Sequence of chain 1.A:
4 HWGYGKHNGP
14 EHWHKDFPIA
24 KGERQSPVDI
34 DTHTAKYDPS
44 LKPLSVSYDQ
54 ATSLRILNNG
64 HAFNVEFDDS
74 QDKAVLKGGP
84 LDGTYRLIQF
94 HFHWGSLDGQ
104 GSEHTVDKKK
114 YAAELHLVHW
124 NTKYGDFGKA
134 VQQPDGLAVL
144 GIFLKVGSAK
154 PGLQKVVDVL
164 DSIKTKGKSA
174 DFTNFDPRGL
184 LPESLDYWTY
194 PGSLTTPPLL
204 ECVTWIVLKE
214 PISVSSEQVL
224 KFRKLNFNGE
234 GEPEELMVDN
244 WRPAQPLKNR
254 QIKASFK

Binding-site contacts:
Ligand atom O2 contacts residue HIS94 of chain 1.A at 3.3 Å (h-bond).
Ligand atom OAM contacts residue LEU197 of chain 1.A at 3.1 Å.
Ligand atom C2 contacts residue HIS94 of chain 1.A at 3.5 Å.
Ligand atom OAE contacts residue HIS119 of chain 1.A at 3.8 Å.
Ligand atom NAJ contacts residue ZN1 of chain 1.B at 2.1 Å.
Ligand atom C3 contacts residue THR199 of chain 1.A at 3.6 Å.
Ligand atom O6 contacts residue VAL121 of chain 1.A at 3.8 Å.
Ligand atom O5 contacts residue LEU197 of chain 1.A at 3.3 Å.
Ligand atom SAI contacts residue ZN1 of chain 1.B at 3.2 Å.
Ligand atom O2 contacts residue HIS96 of chain 1.A at 4.2 Å.
Ligand atom OAM contacts residue SER196 of chain 1.A at 4.3 Å.
Ligand atom O2 contacts residue THR199 of chain 1.A at 3.4 Å (h-bond).
Ligand atom SAI contacts residue HIS94 of chain 1.A at 3.9 Å.
Ligand atom NAJ contacts residue GLU106 of chain 1.A at 4.1 Å.
Ligand atom C6 contacts residue PHE130 of chain 1.A at 3.6 Å (hydrophobic).
Ligand atom NAJ contacts residue HIS94 of chain 1.A at 3.4 Å (h-bond).
Ligand atom OAM contacts residue ZN1 of chain 1.B at 4.3 Å.
Ligand atom NAJ contacts residue HIS96 of chain 1.A at 3.3 Å (h-bond).
Ligand atom O6 contacts residue PHE130 of chain 1.A at 3.1 Å.
Ligand atom C6 contacts residue LEU197 of chain 1.A at 3.5 Å (hydrophobic).
Ligand atom C1 contacts residue THR199 of chain 1.A at 3.5 Å.
Ligand atom OAM contacts residue THR198 of chain 1.A at 2.8 Å (h-bond).
Ligand atom C5 contacts residue LEU197 of chain 1.A at 3.7 Å (hydrophobic).
Ligand atom OAE contacts residue ZN1 of chain 1.B at 3.1 Å.
Ligand atom SAI contacts residue THR198 of chain 1.A at 3.8 Å.
Ligand atom C1 contacts residue LEU197 of chain 1.A at 4.2 Å (hydrophobic).
Ligand atom O3 contacts residue ASN67 of chain 1.A at 3.9 Å.
Ligand atom OAM contacts residue TRP208 of chain 1.A at 4.1 Å.
Ligand atom O4 contacts residue GLN92 of chain 1.A at 2.6 Å (h-bond).
Ligand atom O6 contacts residue LEU197 of chain 1.A at 4.1 Å.
Ligand atom C3 contacts residue GLN92 of chain 1.A at 4.3 Å.
Ligand atom O2 contacts residue ZN1 of chain 1.B at 3.6 Å.
Ligand atom OAE contacts residue HIS94 of chain 1.A at 3.2 Å.
Ligand atom OAE contacts residue VAL121 of chain 1.A at 3.9 Å.
Ligand atom O3 contacts residue GLN92 of chain 1.A at 3.8 Å.
Ligand atom NAJ contacts residue HIS119 of chain 1.A at 3.6 Å.
Ligand atom C4 contacts residue GLN92 of chain 1.A at 3.9 Å.
Ligand atom NAJ contacts residue THR198 of chain 1.A at 2.7 Å (h-bond).
Ligand atom C2 contacts residue THR199 of chain 1.A at 3.7 Å.
Ligand atom C2 contacts residue ZN1 of chain 1.B at 4.1 Å.

The protein below binds the small molecule below.
Small molecule (SMILES): NS(=O)(=O)[C@@H]1O[C@H](CO)[C@H](O)[C@H](O)[C@H]1O